A small-molecule ligand and the protein it binds are described below.
Small molecule (SMILES): CC(C)CN(C[C@@H](O)[C@H](Cc1ccccc1)NC(=O)O[C@H]1CO[C@H]2OCC[C@H]21)S(=O)(=O)c1ccc(N)cc1

Binding-site contacts:
Ligand atom D11 contacts residue ILE32 of chain 1.B at 3.0 Å.
Ligand atom O28 contacts residue ASP29 of chain 1.A at 2.1 Å.
Ligand atom D12 contacts residue ASP30 of chain 1.B at 2.4 Å.
Ligand atom D11 contacts residue LEU76 of chain 1.B at 3.0 Å.
Ligand atom C17 contacts residue ASP25 of chain 1.A at 2.6 Å.
Ligand atom S8 contacts residue ILE50 of chain 1.A at 3.2 Å.
Ligand atom C4 contacts residue ALA28 of chain 1.B at 2.6 Å (hydrophobic).
Ligand atom C27 contacts residue ASP29 of chain 1.A at 2.9 Å.
Ligand atom C25 contacts residue VAL47 of chain 1.A at 3.1 Å (hydrophobic).
Ligand atom C34 contacts residue ILE82 of chain 1.B at 2.8 Å (hydrophobic).
Ligand atom O23 contacts residue ALA28 of chain 1.A at 2.9 Å.
Ligand atom D20 contacts residue ALA28 of chain 1.A at 2.6 Å.
Ligand atom D18 contacts residue ASP25 of chain 1.B at 1.6 Å.
Ligand atom C35 contacts residue PRO81 of chain 1.B at 2.8 Å (hydrophobic).
Ligand atom O10 contacts residue ILE50 of chain 1.A at 2.7 Å.
Ligand atom C2 contacts residue ILE32 of chain 1.B at 2.8 Å (hydrophobic).
Ligand atom O18 contacts residue GLY27 of chain 1.A at 2.8 Å.
Ligand atom N1 contacts residue ASP30 of chain 1.B at 2.2 Å.
Ligand atom C30 contacts residue GLY48 of chain 1.A at 3.0 Å.
Ligand atom C36 contacts residue PRO81 of chain 1.B at 2.9 Å (hydrophobic).
Ligand atom O10 contacts residue GLY49 of chain 1.B at 2.2 Å.
Ligand atom O18 contacts residue ASP25 of chain 1.B at 2.6 Å (salt-bridge).
Ligand atom C13 contacts residue ILE84 of chain 1.A at 3.0 Å (hydrophobic).
Ligand atom C29 contacts residue ASP29 of chain 1.A at 2.9 Å.
Ligand atom C31 contacts residue VAL47 of chain 1.A at 3.1 Å (hydrophobic).
Ligand atom D11 contacts residue ASP30 of chain 1.B at 2.0 Å.
Ligand atom O18 contacts residue ASP25 of chain 1.A at 2.5 Å.
Ligand atom N1 contacts residue ILE32 of chain 1.B at 3.1 Å.
Ligand atom C3 contacts residue ALA28 of chain 1.B at 2.9 Å (hydrophobic).
Ligand atom C2 contacts residue ASP30 of chain 1.B at 3.0 Å.
Ligand atom O22 contacts residue ILE50 of chain 1.B at 2.8 Å.
Ligand atom D20 contacts residue GLY27 of chain 1.A at 2.6 Å.
Ligand atom C3 contacts residue ILE32 of chain 1.B at 2.9 Å (hydrophobic).
Ligand atom D18 contacts residue GLY27 of chain 1.A at 2.3 Å.
Ligand atom D12 contacts residue ASP29 of chain 1.B at 2.9 Å.
Ligand atom O26 contacts residue ASP30 of chain 1.A at 2.5 Å.
Ligand atom O26 contacts residue ASP29 of chain 1.A at 2.7 Å.
Ligand atom C14 contacts residue ILE84 of chain 1.A at 2.8 Å (hydrophobic).
Ligand atom C25 contacts residue ILE32 of chain 1.A at 3.0 Å (hydrophobic).
Ligand atom O9 contacts residue ILE50 of chain 1.A at 2.6 Å.

Sequence of chain 1.A:
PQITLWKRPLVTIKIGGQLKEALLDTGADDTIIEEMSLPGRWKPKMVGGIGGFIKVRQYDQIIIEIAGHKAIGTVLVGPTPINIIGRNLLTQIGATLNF

Sequence of chain 1.B:
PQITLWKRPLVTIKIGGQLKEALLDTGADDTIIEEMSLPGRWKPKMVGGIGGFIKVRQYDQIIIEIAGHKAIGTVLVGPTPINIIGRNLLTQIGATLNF